The protein below binds the small molecule below.
Small molecule (SMILES): Nc1nc2c(ncn2[C@H]2C[C@H](O)[C@@H](CO[P](=O)(O)O[P](=O)(O)OP(=O)(O)O)O2)c(=O)[nH]1

Binding-site contacts:
Ligand atom O4' contacts residue HIS261 of chain 1.A at 2.7 Å (h-bond).
Ligand atom C5' contacts residue TYR361 of chain 1.A at 3.5 Å (hydrophobic).
Ligand atom O3B contacts residue HIS261 of chain 1.A at 3.2 Å.
Ligand atom O1B contacts residue GLU280 of chain 1.A at 3.3 Å (salt-bridge).
Ligand atom O1B contacts residue HIS279 of chain 1.A at 2.8 Å (h-bond).
Ligand atom O3' contacts residue TYR361 of chain 1.A at 3.8 Å.
Ligand atom O3G contacts residue LYS358 of chain 1.A at 3.8 Å.
Ligand atom O2A contacts residue TYR361 of chain 1.A at 3.5 Å.
Ligand atom O2A contacts residue ASN253 of chain 1.A at 3.7 Å.
Ligand atom O1A contacts residue HIS279 of chain 1.A at 3.1 Å.
Ligand atom O2A contacts residue ARG210 of chain 1.A at 3.6 Å.
Ligand atom O3A contacts residue ASP357 of chain 1.A at 3.3 Å (salt-bridge).
Ligand atom O3' contacts residue LEU196 of chain 1.A at 3.5 Å.
Ligand atom O2B contacts residue ARG252 of chain 1.A at 3.5 Å (salt-bridge).
Ligand atom C2 contacts residue TYR431 of chain 1.A at 3.5 Å (hydrophobic).
Ligand atom N1 contacts residue TYR431 of chain 1.A at 2.8 Å (h-bond).
Ligand atom C2' contacts residue TYR431 of chain 1.A at 3.3 Å (hydrophobic).
Ligand atom C8 contacts residue HIS261 of chain 1.A at 3.2 Å.
Ligand atom C2 contacts residue LEU196 of chain 1.A at 3.6 Å (hydrophobic).
Ligand atom O3' contacts residue GLN195 of chain 1.A at 3.7 Å.
Ligand atom O3' contacts residue ASP365 of chain 1.A at 2.6 Å (salt-bridge).
Ligand atom O1A contacts residue HIS256 of chain 1.A at 3.3 Å.
Ligand atom O2G contacts residue HIS261 of chain 1.A at 3.5 Å.
Ligand atom C2' contacts residue LEU196 of chain 1.A at 3.8 Å (hydrophobic).
Ligand atom N2 contacts residue LEU196 of chain 1.A at 2.5 Å (h-bond).
Ligand atom O5' contacts residue ARG210 of chain 1.A at 3.6 Å (salt-bridge).
Ligand atom O1A contacts residue ASN253 of chain 1.A at 3.1 Å (h-bond).
Ligand atom C1' contacts residue HIS261 of chain 1.A at 3.5 Å.
Ligand atom C4' contacts residue ARG210 of chain 1.A at 3.5 Å.
Ligand atom O6 contacts residue TYR431 of chain 1.A at 3.2 Å (h-bond).
Ligand atom O4' contacts residue ARG210 of chain 1.A at 3.5 Å (salt-bridge).
Ligand atom C3' contacts residue ASP365 of chain 1.A at 3.8 Å.
Ligand atom O2A contacts residue HIS213 of chain 1.A at 3.8 Å.
Ligand atom C6 contacts residue TYR431 of chain 1.A at 3.1 Å (hydrophobic).
Ligand atom PA contacts residue ASP357 of chain 1.A at 3.5 Å.
Ligand atom O3G contacts residue TYR361 of chain 1.A at 3.0 Å (h-bond).
Ligand atom O2A contacts residue ASP357 of chain 1.A at 2.8 Å (salt-bridge).
Ligand atom O5' contacts residue HIS261 of chain 1.A at 3.1 Å.
Ligand atom N9 contacts residue HIS261 of chain 1.A at 3.3 Å (h-bond).
Ligand atom O3' contacts residue TYR431 of chain 1.A at 3.6 Å.

Sequence of chain 1.A:
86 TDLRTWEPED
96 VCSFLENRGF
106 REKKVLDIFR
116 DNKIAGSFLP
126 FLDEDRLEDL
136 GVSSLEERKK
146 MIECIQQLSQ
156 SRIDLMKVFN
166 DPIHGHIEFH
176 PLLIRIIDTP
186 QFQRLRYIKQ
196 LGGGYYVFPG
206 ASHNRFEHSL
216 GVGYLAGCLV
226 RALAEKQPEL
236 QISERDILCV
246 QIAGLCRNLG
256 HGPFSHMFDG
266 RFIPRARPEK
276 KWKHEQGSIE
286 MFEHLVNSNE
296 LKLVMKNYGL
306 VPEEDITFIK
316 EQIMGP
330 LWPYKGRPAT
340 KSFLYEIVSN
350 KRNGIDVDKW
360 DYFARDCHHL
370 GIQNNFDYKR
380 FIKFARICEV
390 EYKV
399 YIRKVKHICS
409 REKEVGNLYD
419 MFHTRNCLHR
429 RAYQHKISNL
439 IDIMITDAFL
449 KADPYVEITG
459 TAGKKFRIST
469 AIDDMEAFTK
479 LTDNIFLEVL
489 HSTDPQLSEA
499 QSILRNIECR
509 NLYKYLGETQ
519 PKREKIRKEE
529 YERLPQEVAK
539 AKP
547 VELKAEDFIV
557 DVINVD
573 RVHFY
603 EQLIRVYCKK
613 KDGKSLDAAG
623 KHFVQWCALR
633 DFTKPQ